Binding-site contacts:
Ligand atom C4 contacts residue ASN62 of chain 1.A at 4.4 Å.
Ligand atom O2 contacts residue VAL79 of chain 1.A at 3.7 Å.
Ligand atom O2 contacts residue ASP60 of chain 1.A at 3.0 Å (salt-bridge).
Ligand atom O3 contacts residue GLN58 of chain 1.A at 3.7 Å.
Ligand atom C5 contacts residue ASN62 of chain 1.A at 4.2 Å.
Ligand atom C4 contacts residue SER72 of chain 1.A at 4.4 Å.
Ligand atom C1 contacts residue ASN62 of chain 1.A at 3.6 Å.
Ligand atom C6 contacts residue HIS77 of chain 1.A at 4.2 Å.
Ligand atom O4 contacts residue SER72 of chain 1.A at 3.3 Å (h-bond).
Ligand atom C2 contacts residue ASN62 of chain 1.A at 3.9 Å.
Ligand atom O3 contacts residue TYR66 of chain 1.A at 3.6 Å (h-bond).
Ligand atom C2 contacts residue ASP60 of chain 1.A at 3.6 Å.
Ligand atom O2 contacts residue ASN62 of chain 1.A at 2.9 Å (h-bond).
Ligand atom O2 contacts residue VAL64 of chain 1.A at 4.2 Å.
Ligand atom O6 contacts residue HIS77 of chain 1.A at 3.0 Å (h-bond).
Ligand atom C2 contacts residue VAL79 of chain 1.A at 4.3 Å (hydrophobic).
Ligand atom C6 contacts residue SER72 of chain 1.A at 4.1 Å.
Ligand atom O6 contacts residue ALA75 of chain 1.A at 4.2 Å.
Ligand atom C4 contacts residue TYR66 of chain 1.A at 4.2 Å (hydrophobic).
Ligand atom O4 contacts residue TYR66 of chain 1.A at 3.7 Å.
Ligand atom O5 contacts residue HIS77 of chain 1.A at 3.8 Å.
Ligand atom O3 contacts residue ASP60 of chain 1.A at 4.4 Å.
Ligand atom C4 contacts residue VAL64 of chain 1.A at 4.4 Å (hydrophobic).
Ligand atom O5 contacts residue ASN62 of chain 1.A at 3.2 Å (h-bond).
Ligand atom C1 contacts residue VAL79 of chain 1.A at 4.0 Å (hydrophobic).
Ligand atom O2 contacts residue GLN58 of chain 1.A at 3.7 Å.
Ligand atom C6 contacts residue ALA75 of chain 1.A at 4.2 Å (hydrophobic).
Ligand atom C6 contacts residue ASN62 of chain 1.A at 4.4 Å.

The protein below binds the small molecule below.
Small molecule (SMILES): OC[C@H]1O[C@H](O)[C@@H](O)[C@@H](O)[C@@H]1O

Sequence of chain 1.A:
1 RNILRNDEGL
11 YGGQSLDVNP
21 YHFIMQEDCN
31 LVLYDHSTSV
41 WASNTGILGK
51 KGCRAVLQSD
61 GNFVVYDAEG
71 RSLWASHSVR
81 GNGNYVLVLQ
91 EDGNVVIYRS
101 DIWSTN